Binding-site contacts:
Ligand atom CE2 contacts residue ARG331 of chain 1.C at 3.1 Å.
Ligand atom NH2 contacts residue THR311 of chain 1.C at 3.4 Å.
Ligand atom CA contacts residue ASP157 of chain 1.C at 3.4 Å.
Ligand atom CE2 contacts residue HIS262 of chain 1.C at 3.5 Å.
Ligand atom NH2 contacts residue SER310 of chain 1.C at 3.3 Å (h-bond).
Ligand atom CE1 contacts residue LYS112 of chain 1.D at 3.0 Å.
Ligand atom OH contacts residue GLN110 of chain 1.C at 2.2 Å (h-bond).
Ligand atom O contacts residue ARG331 of chain 1.C at 3.2 Å (salt-bridge).
Ligand atom CD1 contacts residue LYS112 of chain 1.D at 3.2 Å.
Ligand atom CG2 contacts residue ASN108 of chain 1.D at 3.2 Å.
Ligand atom CB contacts residue ASP157 of chain 1.C at 2.6 Å.
Ligand atom NH1 contacts residue SER310 of chain 1.C at 2.7 Å (h-bond).
Ligand atom O contacts residue GLN110 of chain 1.C at 2.8 Å (h-bond).
Ligand atom C08 contacts residue GLN110 of chain 1.D at 2.6 Å.
Ligand atom CB contacts residue GLN110 of chain 1.C at 3.1 Å.
Ligand atom CD2 contacts residue LYS112 of chain 1.D at 3.5 Å.
Ligand atom CD contacts residue TYR197 of chain 1.C at 3.3 Å (hydrophobic).
Ligand atom CB contacts residue GLN110 of chain 1.D at 3.3 Å.
Ligand atom NH1 contacts residue TYR199 of chain 1.C at 2.8 Å (h-bond).
Ligand atom CG1 contacts residue ARG331 of chain 1.C at 3.5 Å.
Ligand atom CZ contacts residue GLN110 of chain 1.C at 3.1 Å.
Ligand atom CZ2 contacts residue ARG331 of chain 1.C at 3.1 Å.
Ligand atom CG contacts residue LYS111 of chain 1.D at 3.4 Å.
Ligand atom OG1 contacts residue ASP157 of chain 1.C at 2.8 Å (salt-bridge).
Ligand atom N contacts residue HIS262 of chain 1.C at 3.3 Å (h-bond).
Ligand atom C09 contacts residue GLN110 of chain 1.D at 3.5 Å.
Ligand atom CZ contacts residue SER310 of chain 1.C at 3.3 Å.
Ligand atom CG2 contacts residue GLN110 of chain 1.D at 3.3 Å.
Ligand atom N contacts residue ASP157 of chain 1.C at 3.0 Å (salt-bridge).
Ligand atom CB contacts residue LYS111 of chain 1.D at 3.3 Å.
Ligand atom O contacts residue LYS263 of chain 1.C at 2.9 Å.
Ligand atom ND2 contacts residue ASP333 of chain 1.C at 3.5 Å (salt-bridge).
Ligand atom CG contacts residue LYS112 of chain 1.D at 3.1 Å.
Ligand atom N contacts residue ASN108 of chain 1.C at 2.8 Å (h-bond).
Ligand atom CD1 contacts residue ASN108 of chain 1.C at 3.2 Å.
Ligand atom CA contacts residue HIS262 of chain 1.C at 3.5 Å.
Ligand atom CZ2 contacts residue HIS262 of chain 1.C at 3.4 Å.
Ligand atom NE contacts residue ASN312 of chain 1.C at 3.5 Å (h-bond).
Ligand atom N contacts residue ASP333 of chain 1.C at 2.8 Å (salt-bridge).
Ligand atom NE1 contacts residue ARG331 of chain 1.C at 3.2 Å.

Sequence of chain 1.D:
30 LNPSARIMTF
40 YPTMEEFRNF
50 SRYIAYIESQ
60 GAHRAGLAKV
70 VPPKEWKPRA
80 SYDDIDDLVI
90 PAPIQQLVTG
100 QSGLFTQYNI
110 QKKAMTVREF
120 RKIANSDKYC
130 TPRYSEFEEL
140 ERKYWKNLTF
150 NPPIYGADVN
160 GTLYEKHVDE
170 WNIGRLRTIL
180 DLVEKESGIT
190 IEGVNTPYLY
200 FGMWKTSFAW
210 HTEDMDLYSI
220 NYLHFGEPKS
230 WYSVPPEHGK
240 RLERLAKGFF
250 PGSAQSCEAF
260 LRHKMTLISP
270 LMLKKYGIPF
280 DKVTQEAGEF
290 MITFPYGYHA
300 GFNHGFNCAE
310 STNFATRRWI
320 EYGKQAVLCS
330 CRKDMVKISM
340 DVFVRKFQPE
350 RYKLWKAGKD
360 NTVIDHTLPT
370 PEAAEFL

A small-molecule ligand and the protein it binds are described below.
Small molecule (SMILES): CC(C)[C@@H]1NC(=O)[C@@H](Cc2ccc(O)cc2)NC(=O)CSC[C@@H](C(N)=O)NC(=O)[C@H]([C@@H](C)O)NC(=O)[C@H](Cc2ccc(O)cc2)NC(=O)[C@H](CC2=c3ccccc3=NC2)NC(=O)[C@H](CCCN=C(N)N)NC(=O)[C@H](CC2=CN=C3CC=CC=C23)NC(=O)CNC(=O)[C@H](CO)NC(=O)[C@H](CCCN=C(N)N)NC(=O)[C@H]([C@@H](C)O)NC(=O)[C@H](CC(N)=O)NC(=O)[C@H](Cc2ccc(O)cc2)NC1=O

Sequence of chain 1.C:
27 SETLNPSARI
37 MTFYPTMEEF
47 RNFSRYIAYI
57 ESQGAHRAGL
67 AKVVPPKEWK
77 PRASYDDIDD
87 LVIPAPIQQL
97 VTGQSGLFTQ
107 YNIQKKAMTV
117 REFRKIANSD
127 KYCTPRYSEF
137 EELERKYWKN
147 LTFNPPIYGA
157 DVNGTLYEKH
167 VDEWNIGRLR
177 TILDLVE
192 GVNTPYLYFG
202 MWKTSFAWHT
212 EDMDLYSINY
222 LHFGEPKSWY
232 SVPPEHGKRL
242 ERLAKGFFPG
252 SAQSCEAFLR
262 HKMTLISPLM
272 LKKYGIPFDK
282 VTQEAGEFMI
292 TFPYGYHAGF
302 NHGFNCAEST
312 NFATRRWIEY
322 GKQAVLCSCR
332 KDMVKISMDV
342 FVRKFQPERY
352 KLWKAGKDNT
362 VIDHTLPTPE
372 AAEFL